Binding-site contacts:
Ligand atom O7 contacts residue ARG324 of chain 2.A at 2.8 Å (salt-bridge).
Ligand atom C1 contacts residue THR293 of chain 2.A at 4.2 Å.
Ligand atom O7 contacts residue ASN291 of chain 2.A at 3.5 Å (h-bond).
Ligand atom O5 contacts residue ASN291 of chain 2.A at 2.3 Å (h-bond).
Ligand atom C8 contacts residue ARG324 of chain 2.A at 3.7 Å.
Ligand atom C1 contacts residue SER294 of chain 2.A at 4.1 Å.
Ligand atom O5 contacts residue SER294 of chain 2.A at 3.4 Å (h-bond).
Ligand atom C7 contacts residue ARG324 of chain 2.A at 3.6 Å.
Ligand atom C5 contacts residue SER294 of chain 2.A at 4.4 Å.
Ligand atom N2 contacts residue ASN291 of chain 2.A at 2.9 Å (h-bond).
Ligand atom C2 contacts residue ASN291 of chain 2.A at 2.4 Å.
Ligand atom C7 contacts residue GLU292 of chain 2.A at 4.5 Å.
Ligand atom C6 contacts residue SER294 of chain 2.A at 4.3 Å.
Ligand atom C3 contacts residue ASN291 of chain 2.A at 3.8 Å.
Ligand atom C7 contacts residue ASN291 of chain 2.A at 3.4 Å.
Ligand atom C8 contacts residue GLU292 of chain 2.A at 3.4 Å.
Ligand atom C5 contacts residue ASN291 of chain 2.A at 3.7 Å.
Ligand atom C4 contacts residue ASN291 of chain 2.A at 4.2 Å.
Ligand atom C1 contacts residue ASN291 of chain 2.A at 1.4 Å.

This protein binds this small molecule.
Small molecule (SMILES): CC(=O)N[C@@H]1[C@@H](O)[C@H](O)[C@@H](CO)O[C@H]1O

Sequence of chain 2.A:
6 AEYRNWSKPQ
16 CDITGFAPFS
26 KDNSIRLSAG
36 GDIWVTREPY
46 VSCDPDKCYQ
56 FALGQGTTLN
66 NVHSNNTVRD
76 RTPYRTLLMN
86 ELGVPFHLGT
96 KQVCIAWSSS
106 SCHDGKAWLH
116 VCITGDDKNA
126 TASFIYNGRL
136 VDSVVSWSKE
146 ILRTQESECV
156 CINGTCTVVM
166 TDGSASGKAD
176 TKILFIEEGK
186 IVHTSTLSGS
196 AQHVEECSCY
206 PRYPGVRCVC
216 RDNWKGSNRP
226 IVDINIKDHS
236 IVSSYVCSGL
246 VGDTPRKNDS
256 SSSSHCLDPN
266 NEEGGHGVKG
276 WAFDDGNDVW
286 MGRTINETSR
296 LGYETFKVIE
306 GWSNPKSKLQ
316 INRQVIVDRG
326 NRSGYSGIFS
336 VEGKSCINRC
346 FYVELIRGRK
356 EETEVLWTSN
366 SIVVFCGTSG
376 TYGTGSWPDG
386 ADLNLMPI